A protein and the small-molecule ligand that binds it are described below.
Small molecule (SMILES): CC(=O)N[C@H]1[C@H](O[C@H]2[C@H](O)[C@@H](NC(C)=O)CO[C@@H]2CO)O[C@H](CO)[C@@H](O)[C@@H]1O

Binding-site contacts:
Ligand atom C6 contacts residue ASN328 of chain 1.A at 3.5 Å.
Ligand atom C8 contacts residue TYR337 of chain 1.A at 3.5 Å (hydrophobic).
Ligand atom C5 contacts residue ASN328 of chain 1.A at 4.2 Å.
Ligand atom O6 contacts residue ILE327 of chain 1.A at 4.1 Å.
Ligand atom O7 contacts residue TYR337 of chain 1.A at 3.7 Å.
Ligand atom C1 contacts residue ASN328 of chain 1.A at 4.0 Å.
Ligand atom C6 contacts residue TYR337 of chain 1.A at 3.8 Å (hydrophobic).
Ligand atom C5 contacts residue ASN334 of chain 1.A at 3.7 Å.
Ligand atom O7 contacts residue ASN334 of chain 1.A at 3.8 Å.
Ligand atom O5 contacts residue TYR337 of chain 1.A at 3.7 Å.
Ligand atom C4 contacts residue ASN334 of chain 1.A at 4.3 Å.
Ligand atom C8 contacts residue ILE327 of chain 1.A at 3.9 Å (hydrophobic).
Ligand atom O5 contacts residue ASN328 of chain 1.A at 3.1 Å (h-bond).
Ligand atom C5 contacts residue TYR337 of chain 1.A at 3.5 Å (hydrophobic).
Ligand atom O5 contacts residue ASN334 of chain 1.A at 2.4 Å (h-bond).
Ligand atom C6 contacts residue ILE327 of chain 1.A at 4.1 Å (hydrophobic).
Ligand atom C2 contacts residue ASN334 of chain 1.A at 2.5 Å.
Ligand atom C7 contacts residue ASN334 of chain 1.A at 3.6 Å.
Ligand atom C8 contacts residue LEU358 of chain 1.A at 4.3 Å (hydrophobic).
Ligand atom C1 contacts residue ASN334 of chain 1.A at 1.5 Å.
Ligand atom O6 contacts residue ASN328 of chain 1.A at 2.6 Å (h-bond).
Ligand atom C3 contacts residue ASN334 of chain 1.A at 3.8 Å.
Ligand atom C1 contacts residue TYR337 of chain 1.A at 4.1 Å (hydrophobic).
Ligand atom C7 contacts residue TYR337 of chain 1.A at 4.0 Å (hydrophobic).
Ligand atom N2 contacts residue ASN334 of chain 1.A at 3.0 Å (h-bond).

Sequence of chain 1.A:
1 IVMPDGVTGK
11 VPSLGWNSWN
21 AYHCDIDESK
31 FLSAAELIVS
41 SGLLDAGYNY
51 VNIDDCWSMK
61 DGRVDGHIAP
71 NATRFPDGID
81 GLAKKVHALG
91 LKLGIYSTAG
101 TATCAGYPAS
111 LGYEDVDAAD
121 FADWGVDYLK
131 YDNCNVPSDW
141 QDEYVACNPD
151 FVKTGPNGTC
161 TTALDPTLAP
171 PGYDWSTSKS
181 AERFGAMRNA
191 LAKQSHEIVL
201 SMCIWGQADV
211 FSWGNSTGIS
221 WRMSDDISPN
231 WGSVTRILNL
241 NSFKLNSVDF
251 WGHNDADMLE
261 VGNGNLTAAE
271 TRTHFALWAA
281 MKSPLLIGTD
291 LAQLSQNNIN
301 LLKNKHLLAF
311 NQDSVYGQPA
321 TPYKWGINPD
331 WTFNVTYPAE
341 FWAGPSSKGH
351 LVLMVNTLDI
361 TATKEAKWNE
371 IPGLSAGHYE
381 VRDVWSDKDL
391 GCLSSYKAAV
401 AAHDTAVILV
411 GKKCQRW